Sequence of chain 1.A:
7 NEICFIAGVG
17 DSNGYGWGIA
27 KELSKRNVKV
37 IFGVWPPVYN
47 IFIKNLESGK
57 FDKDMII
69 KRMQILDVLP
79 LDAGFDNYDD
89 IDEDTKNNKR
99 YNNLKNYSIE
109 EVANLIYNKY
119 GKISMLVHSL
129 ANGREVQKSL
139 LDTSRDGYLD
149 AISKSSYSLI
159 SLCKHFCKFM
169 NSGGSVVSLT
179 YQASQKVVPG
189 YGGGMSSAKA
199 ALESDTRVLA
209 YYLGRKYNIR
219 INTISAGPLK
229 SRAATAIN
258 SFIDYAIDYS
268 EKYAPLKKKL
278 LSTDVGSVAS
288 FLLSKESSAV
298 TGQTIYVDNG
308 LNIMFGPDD

A protein and the small-molecule ligand that binds it are described below.
Small molecule (SMILES): Oc1cc(Cl)ccc1Oc1ccc(Cl)cc1Cl

Binding-site contacts:
Ligand atom C1 contacts residue TYR179 of chain 1.A at 3.8 Å (hydrophobic).
Ligand atom CL14 contacts residue PHE259 of chain 1.A at 4.2 Å.
Ligand atom C2 contacts residue TYR189 of chain 1.A at 4.2 Å (hydrophobic).
Ligand atom CL15 contacts residue ASN130 of chain 1.A at 3.8 Å.
Ligand atom CL14 contacts residue TYR179 of chain 1.A at 3.5 Å.
Ligand atom C9 contacts residue ALA231 of chain 1.A at 3.9 Å (hydrophobic).
Ligand atom C8 contacts residue NAD1 of chain 1.E at 3.8 Å.
Ligand atom C12 contacts residue MET193 of chain 1.A at 4.2 Å (hydrophobic).
Ligand atom O17 contacts residue NAD1 of chain 1.E at 2.4 Å (h-bond).
Ligand atom C4 contacts residue NAD1 of chain 1.E at 3.6 Å.
Ligand atom O17 contacts residue TYR179 of chain 1.A at 4.2 Å.
Ligand atom C5 contacts residue NAD1 of chain 1.E at 3.6 Å.
Ligand atom O17 contacts residue TYR189 of chain 1.A at 2.8 Å (h-bond).
Ligand atom CL14 contacts residue ILE260 of chain 1.A at 4.0 Å.
Ligand atom O7 contacts residue NAD1 of chain 1.E at 3.2 Å (h-bond).
Ligand atom C3 contacts residue ILE235 of chain 1.A at 3.9 Å (hydrophobic).
Ligand atom C1 contacts residue TYR189 of chain 1.A at 3.5 Å (hydrophobic).
Ligand atom CL14 contacts residue NAD1 of chain 1.E at 3.5 Å.
Ligand atom C4 contacts residue ILE235 of chain 1.A at 3.7 Å (hydrophobic).
Ligand atom C13 contacts residue ILE235 of chain 1.A at 3.5 Å (hydrophobic).
Ligand atom CL16 contacts residue NAD1 of chain 1.E at 3.6 Å.
Ligand atom CL15 contacts residue VAL134 of chain 1.A at 3.9 Å.
Ligand atom C6 contacts residue TYR189 of chain 1.A at 3.6 Å (hydrophobic).
Ligand atom C1 contacts residue NAD1 of chain 1.E at 3.4 Å.
Ligand atom C9 contacts residue NAD1 of chain 1.E at 4.1 Å.
Ligand atom C9 contacts residue ALA129 of chain 1.A at 3.8 Å (hydrophobic).
Ligand atom CL15 contacts residue GLY131 of chain 1.A at 3.0 Å.
Ligand atom O17 contacts residue LYS197 of chain 1.A at 3.7 Å.
Ligand atom C10 contacts residue ALA129 of chain 1.A at 3.6 Å (hydrophobic).
Ligand atom C13 contacts residue TYR189 of chain 1.A at 4.1 Å (hydrophobic).
Ligand atom C3 contacts residue NAD1 of chain 1.E at 3.2 Å.
Ligand atom CL16 contacts residue ALA231 of chain 1.A at 3.7 Å.
Ligand atom C4 contacts residue ALA232 of chain 1.A at 3.6 Å (hydrophobic).
Ligand atom C12 contacts residue ILE235 of chain 1.A at 3.9 Å (hydrophobic).
Ligand atom C10 contacts residue ASN130 of chain 1.A at 4.2 Å.
Ligand atom CL16 contacts residue ALA129 of chain 1.A at 3.5 Å.
Ligand atom C6 contacts residue NAD1 of chain 1.E at 3.4 Å.
Ligand atom C11 contacts residue MET193 of chain 1.A at 4.2 Å (hydrophobic).
Ligand atom C3 contacts residue ALA232 of chain 1.A at 3.6 Å (hydrophobic).
Ligand atom C2 contacts residue NAD1 of chain 1.E at 3.4 Å.